Binding-site contacts:
Ligand atom C3 contacts residue ASN72 of chain 1.A at 3.8 Å.
Ligand atom C1 contacts residue ASN72 of chain 1.A at 1.4 Å.
Ligand atom C7 contacts residue ASN72 of chain 1.A at 3.4 Å.
Ligand atom C5 contacts residue ASN72 of chain 1.A at 3.6 Å.
Ligand atom O5 contacts residue ASN72 of chain 1.A at 2.3 Å (h-bond).
Ligand atom O5 contacts residue LYS8 of chain 1.A at 3.6 Å (salt-bridge).
Ligand atom O6 contacts residue VAL75 of chain 1.A at 3.9 Å.
Ligand atom C1 contacts residue LYS8 of chain 1.A at 4.2 Å.
Ligand atom O5 contacts residue VAL75 of chain 1.A at 3.9 Å.
Ligand atom C4 contacts residue ASN72 of chain 1.A at 4.2 Å.
Ligand atom C1 contacts residue VAL75 of chain 1.A at 4.3 Å (hydrophobic).
Ligand atom N2 contacts residue ASN72 of chain 1.A at 3.0 Å (h-bond).
Ligand atom C2 contacts residue ASN72 of chain 1.A at 2.5 Å.
Ligand atom O6 contacts residue LYS8 of chain 1.A at 4.4 Å.
Ligand atom O7 contacts residue ASN72 of chain 1.A at 3.3 Å (h-bond).

Sequence of chain 1.A:
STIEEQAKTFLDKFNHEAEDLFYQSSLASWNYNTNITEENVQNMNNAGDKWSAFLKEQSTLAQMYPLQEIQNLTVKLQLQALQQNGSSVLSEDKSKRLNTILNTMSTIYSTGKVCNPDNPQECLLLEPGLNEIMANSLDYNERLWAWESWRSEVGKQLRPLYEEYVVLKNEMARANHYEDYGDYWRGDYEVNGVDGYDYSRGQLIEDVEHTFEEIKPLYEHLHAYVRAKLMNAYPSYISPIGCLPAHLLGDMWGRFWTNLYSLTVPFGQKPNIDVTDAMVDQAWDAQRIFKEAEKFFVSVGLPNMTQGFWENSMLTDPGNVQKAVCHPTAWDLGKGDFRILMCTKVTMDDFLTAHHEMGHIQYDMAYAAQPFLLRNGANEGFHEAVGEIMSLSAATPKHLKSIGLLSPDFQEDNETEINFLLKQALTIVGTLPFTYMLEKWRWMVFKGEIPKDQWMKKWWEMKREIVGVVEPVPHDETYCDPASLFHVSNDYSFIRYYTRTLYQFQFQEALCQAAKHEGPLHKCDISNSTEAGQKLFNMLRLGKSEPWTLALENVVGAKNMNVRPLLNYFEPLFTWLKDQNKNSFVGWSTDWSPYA

A small-molecule ligand and the protein it binds are described below.
Small molecule (SMILES): CC(=O)N[C@@H]1[C@@H](O)[C@H](O)[C@@H](CO)O[C@H]1O